This small molecule binds to this protein.
Small molecule (SMILES): CC(=O)N[C@@H]1[C@@H](O)[C@H](O)[C@@H](CO)O[C@H]1O

Binding-site contacts:
Ligand atom C8 contacts residue SER158 of chain 1.B at 3.6 Å.
Ligand atom N2 contacts residue ASN118 of chain 1.B at 2.9 Å (h-bond).
Ligand atom C8 contacts residue ASN118 of chain 1.B at 4.3 Å.
Ligand atom O6 contacts residue THR120 of chain 1.B at 4.0 Å.
Ligand atom O7 contacts residue ILE156 of chain 1.B at 3.9 Å.
Ligand atom C1 contacts residue THR120 of chain 1.B at 3.6 Å.
Ligand atom C7 contacts residue ILE156 of chain 1.B at 4.3 Å (hydrophobic).
Ligand atom C7 contacts residue ASN118 of chain 1.B at 3.0 Å.
Ligand atom C5 contacts residue THR120 of chain 1.B at 3.8 Å.
Ligand atom C2 contacts residue ASN118 of chain 1.B at 2.5 Å.
Ligand atom C8 contacts residue ILE156 of chain 1.B at 3.9 Å (hydrophobic).
Ligand atom C1 contacts residue ASN118 of chain 1.B at 1.4 Å.
Ligand atom C6 contacts residue THR120 of chain 1.B at 4.0 Å.
Ligand atom C5 contacts residue ASN118 of chain 1.B at 3.7 Å.
Ligand atom C4 contacts residue ASN118 of chain 1.B at 4.2 Å.
Ligand atom O7 contacts residue ASN118 of chain 1.B at 2.8 Å (h-bond).
Ligand atom C8 contacts residue ARG157 of chain 1.B at 4.3 Å.
Ligand atom C7 contacts residue HIS220 of chain 1.B at 4.4 Å.
Ligand atom O5 contacts residue THR120 of chain 1.B at 3.6 Å.
Ligand atom O5 contacts residue ASN118 of chain 1.B at 2.4 Å (h-bond).
Ligand atom O7 contacts residue HIS220 of chain 1.B at 3.5 Å (h-bond).
Ligand atom C2 contacts residue THR120 of chain 1.B at 4.4 Å.
Ligand atom C3 contacts residue THR120 of chain 1.B at 4.3 Å.
Ligand atom C8 contacts residue LEU161 of chain 1.B at 3.8 Å (hydrophobic).
Ligand atom C3 contacts residue ASN118 of chain 1.B at 3.8 Å.

Sequence of chain 1.B:
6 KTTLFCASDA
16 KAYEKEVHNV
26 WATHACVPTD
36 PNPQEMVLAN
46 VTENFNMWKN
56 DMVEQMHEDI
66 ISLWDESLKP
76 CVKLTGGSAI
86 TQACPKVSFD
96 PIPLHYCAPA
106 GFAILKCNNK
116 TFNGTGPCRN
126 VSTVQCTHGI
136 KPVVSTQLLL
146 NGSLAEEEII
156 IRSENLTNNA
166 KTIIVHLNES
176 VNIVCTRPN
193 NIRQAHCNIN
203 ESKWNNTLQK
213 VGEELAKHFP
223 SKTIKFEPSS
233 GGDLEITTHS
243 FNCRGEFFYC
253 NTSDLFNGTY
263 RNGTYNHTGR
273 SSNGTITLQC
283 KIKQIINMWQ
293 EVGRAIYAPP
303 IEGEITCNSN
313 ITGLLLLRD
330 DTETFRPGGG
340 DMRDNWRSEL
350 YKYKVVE